Sequence of chain 2.A:
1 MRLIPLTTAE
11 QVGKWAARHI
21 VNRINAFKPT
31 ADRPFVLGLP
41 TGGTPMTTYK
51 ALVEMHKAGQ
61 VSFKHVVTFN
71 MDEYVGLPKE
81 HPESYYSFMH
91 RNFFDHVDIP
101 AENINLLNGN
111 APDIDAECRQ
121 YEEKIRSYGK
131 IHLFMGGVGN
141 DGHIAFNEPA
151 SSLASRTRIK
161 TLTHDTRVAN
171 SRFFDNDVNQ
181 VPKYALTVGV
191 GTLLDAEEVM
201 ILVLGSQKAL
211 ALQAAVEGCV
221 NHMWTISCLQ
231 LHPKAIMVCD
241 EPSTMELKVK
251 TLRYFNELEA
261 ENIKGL

A small-molecule ligand and the protein it binds are described below.
Small molecule (SMILES): O=C(CO)[C@@H](O)[C@H](O)[C@H](O)COP(=O)(O)O

Binding-site contacts:
Ligand atom C1 contacts residue THR41 of chain 2.A at 3.4 Å.
Ligand atom O3P contacts residue THR44 of chain 2.A at 2.5 Å (h-bond).
Ligand atom O3 contacts residue ALA145 of chain 2.A at 2.7 Å (h-bond).
Ligand atom C2 contacts residue ALA145 of chain 2.A at 3.9 Å (hydrophobic).
Ligand atom O5 contacts residue GLY139 of chain 2.A at 3.9 Å.
Ligand atom C5 contacts residue HIS143 of chain 2.A at 3.7 Å.
Ligand atom O1P contacts residue ARG172 of chain 2.A at 3.5 Å (salt-bridge).
Ligand atom C2 contacts residue MET71 of chain 2.A at 3.3 Å (hydrophobic).
Ligand atom P contacts residue THR44 of chain 2.A at 3.6 Å.
Ligand atom O1 contacts residue TYR85 of chain 2.A at 4.1 Å.
Ligand atom O1 contacts residue THR41 of chain 2.A at 2.8 Å (h-bond).
Ligand atom O1P contacts residue GLY42 of chain 2.A at 3.4 Å.
Ligand atom O3 contacts residue HIS143 of chain 2.A at 3.0 Å.
Ligand atom C1 contacts residue MET71 of chain 2.A at 3.5 Å (hydrophobic).
Ligand atom C2 contacts residue ASP72 of chain 2.A at 3.6 Å.
Ligand atom O1 contacts residue ASP72 of chain 2.A at 3.0 Å (salt-bridge).
Ligand atom O2 contacts residue ALA145 of chain 2.A at 3.1 Å.
Ligand atom O3P contacts residue GLY42 of chain 2.A at 3.9 Å.
Ligand atom O1 contacts residue PRO40 of chain 2.A at 4.1 Å.
Ligand atom C6 contacts residue LYS208 of chain 2.A at 3.7 Å.
Ligand atom C5 contacts residue GLY139 of chain 2.A at 3.9 Å.
Ligand atom O1P contacts residue GLY43 of chain 2.A at 3.0 Å (h-bond).
Ligand atom O3P contacts residue GLY43 of chain 2.A at 3.4 Å (h-bond).
Ligand atom O2P contacts residue THR44 of chain 2.A at 3.7 Å.
Ligand atom O5 contacts residue HIS143 of chain 2.A at 2.7 Å (h-bond).
Ligand atom O1 contacts residue MET71 of chain 2.A at 3.6 Å.
Ligand atom P contacts residue GLY43 of chain 2.A at 3.8 Å.
Ligand atom O2P contacts residue LYS208 of chain 2.A at 2.9 Å (salt-bridge).
Ligand atom O2 contacts residue ASP72 of chain 2.A at 2.5 Å (salt-bridge).
Ligand atom O2P contacts residue ARG172 of chain 2.A at 3.9 Å.
Ligand atom C3 contacts residue MET71 of chain 2.A at 3.9 Å (hydrophobic).
Ligand atom C3 contacts residue ALA145 of chain 2.A at 3.6 Å (hydrophobic).
Ligand atom C5 contacts residue VAL138 of chain 2.A at 3.6 Å (hydrophobic).
Ligand atom O4 contacts residue THR41 of chain 2.A at 4.0 Å.
Ligand atom O4 contacts residue VAL138 of chain 2.A at 3.9 Å.
Ligand atom O4 contacts residue GLY137 of chain 2.A at 3.3 Å.
Ligand atom P contacts residue LYS208 of chain 2.A at 3.9 Å.
Ligand atom C1 contacts residue ASP72 of chain 2.A at 4.1 Å.
Ligand atom C6 contacts residue VAL138 of chain 2.A at 3.3 Å (hydrophobic).
Ligand atom O2 contacts residue MET71 of chain 2.A at 2.8 Å.